Sequence of chain 1.C:
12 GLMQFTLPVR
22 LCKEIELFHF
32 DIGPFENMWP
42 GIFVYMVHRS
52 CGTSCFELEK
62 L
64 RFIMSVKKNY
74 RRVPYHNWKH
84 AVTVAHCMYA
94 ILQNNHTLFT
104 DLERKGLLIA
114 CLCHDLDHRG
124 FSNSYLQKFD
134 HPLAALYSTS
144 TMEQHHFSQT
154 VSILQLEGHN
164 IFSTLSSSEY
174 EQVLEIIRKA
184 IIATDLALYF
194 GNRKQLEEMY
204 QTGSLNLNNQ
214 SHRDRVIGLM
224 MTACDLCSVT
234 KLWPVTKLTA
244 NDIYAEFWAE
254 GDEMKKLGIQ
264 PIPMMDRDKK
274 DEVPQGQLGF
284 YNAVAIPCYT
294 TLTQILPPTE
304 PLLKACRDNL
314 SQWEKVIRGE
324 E

This protein binds this small molecule.
Small molecule (SMILES): Cc1cnc(CSc2nc3cc4c(cc3[nH]2)CCO4)c(C)c1Cl

Binding-site contacts:
Ligand atom C7 contacts residue GLY279 of chain 1.C at 3.8 Å.
Ligand atom C2 contacts residue TYR247 of chain 1.C at 3.0 Å (hydrophobic).
Ligand atom N6 contacts residue TYR247 of chain 1.C at 2.3 Å (h-bond).
Ligand atom N6 contacts residue MET267 of chain 1.C at 3.7 Å.
Ligand atom N17 contacts residue GLN280 of chain 1.C at 3.1 Å (h-bond).
Ligand atom C2 contacts residue MET267 of chain 1.C at 3.7 Å (hydrophobic).
Ligand atom S11 contacts residue PHE283 of chain 1.C at 3.3 Å.
Ligand atom C8 contacts residue MET267 of chain 1.C at 3.6 Å (hydrophobic).
Ligand atom O12 contacts residue GLU275 of chain 1.C at 3.3 Å (salt-bridge).
Ligand atom C9 contacts residue MET267 of chain 1.C at 3.7 Å (hydrophobic).
Ligand atom C19 contacts residue PHE250 of chain 1.C at 3.6 Å (hydrophobic).
Ligand atom C1 contacts residue MET267 of chain 1.C at 3.6 Å (hydrophobic).
Ligand atom C13 contacts residue PRO266 of chain 1.C at 3.2 Å (hydrophobic).
Ligand atom C15 contacts residue GLN280 of chain 1.C at 3.6 Å.
Ligand atom C19 contacts residue PHE283 of chain 1.C at 3.6 Å (hydrophobic).
Ligand atom C5 contacts residue GLY279 of chain 1.C at 3.5 Å.
Ligand atom CL22 contacts residue PHE283 of chain 1.C at 3.8 Å.
Ligand atom C20 contacts residue ILE246 of chain 1.C at 3.4 Å (hydrophobic).
Ligand atom C23 contacts residue ILE246 of chain 1.C at 3.6 Å (hydrophobic).
Ligand atom C16 contacts residue PHE283 of chain 1.C at 3.8 Å (hydrophobic).
Ligand atom C21 contacts residue ILE246 of chain 1.C at 3.6 Å (hydrophobic).
Ligand atom C23 contacts residue SER231 of chain 1.C at 3.3 Å.
Ligand atom C18 contacts residue PHE283 of chain 1.C at 3.6 Å (hydrophobic).
Ligand atom N6 contacts residue GLY279 of chain 1.C at 3.7 Å.
Ligand atom C1 contacts residue GLY279 of chain 1.C at 3.5 Å.
Ligand atom C3 contacts residue MET267 of chain 1.C at 3.7 Å (hydrophobic).
Ligand atom N4 contacts residue MET267 of chain 1.C at 3.6 Å.
Ligand atom C13 contacts residue GLU275 of chain 1.C at 3.4 Å.
Ligand atom C5 contacts residue TYR247 of chain 1.C at 3.2 Å (hydrophobic).
Ligand atom C3 contacts residue GLY279 of chain 1.C at 3.7 Å.
Ligand atom C14 contacts residue GLN280 of chain 1.C at 3.1 Å.
Ligand atom C7 contacts residue MET267 of chain 1.C at 3.7 Å (hydrophobic).
Ligand atom C8 contacts residue TYR247 of chain 1.C at 3.6 Å (hydrophobic).
Ligand atom C2 contacts residue GLY279 of chain 1.C at 3.4 Å.
Ligand atom C9 contacts residue GLY279 of chain 1.C at 3.7 Å.
Ligand atom C10 contacts residue PRO266 of chain 1.C at 3.1 Å (hydrophobic).
Ligand atom C8 contacts residue GLY279 of chain 1.C at 3.4 Å.
Ligand atom N4 contacts residue GLY279 of chain 1.C at 3.3 Å (h-bond).
Ligand atom CL22 contacts residue LEU229 of chain 1.C at 3.6 Å.
Ligand atom C14 contacts residue TYR247 of chain 1.C at 3.5 Å (hydrophobic).